Sequence of chain 1.D:
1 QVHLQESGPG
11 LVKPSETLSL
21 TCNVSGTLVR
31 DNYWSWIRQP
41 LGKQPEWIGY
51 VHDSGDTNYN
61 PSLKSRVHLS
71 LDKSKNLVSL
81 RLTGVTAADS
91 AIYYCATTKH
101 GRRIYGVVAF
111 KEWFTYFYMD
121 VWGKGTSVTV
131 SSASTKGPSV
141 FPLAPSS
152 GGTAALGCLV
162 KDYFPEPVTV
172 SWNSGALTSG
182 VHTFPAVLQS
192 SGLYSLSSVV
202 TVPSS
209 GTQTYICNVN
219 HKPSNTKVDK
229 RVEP

The protein below binds the small molecule below.
Small molecule (SMILES): OC[C@H]1O[C@H](O[C@@H]2CO[C@H](CO)[C@@H](O)[C@@H]2O)[C@@H](O)[C@@H](O)[C@@H]1O

Binding-site contacts:
Ligand atom C3 contacts residue TYR116 of chain 1.D at 4.4 Å (hydrophobic).
Ligand atom C4 contacts residue ASN42 of chain 1.C at 3.3 Å.
Ligand atom C2 contacts residue ARG103 of chain 1.D at 3.9 Å.
Ligand atom O3 contacts residue ARG102 of chain 1.D at 3.4 Å (salt-bridge).
Ligand atom O5 contacts residue ASN42 of chain 1.C at 4.3 Å.
Ligand atom O2 contacts residue ARG103 of chain 1.D at 3.4 Å (salt-bridge).
Ligand atom O3 contacts residue ASN42 of chain 1.C at 2.7 Å (h-bond).
Ligand atom O6 contacts residue MAN7 of chain 1.Q at 3.9 Å.
Ligand atom O5 contacts residue MAN7 of chain 1.Q at 2.9 Å (h-bond).
Ligand atom C1 contacts residue ILE104 of chain 1.D at 4.0 Å (hydrophobic).
Ligand atom C2 contacts residue ARG102 of chain 1.D at 3.9 Å.
Ligand atom O5 contacts residue ILE104 of chain 1.D at 4.5 Å.
Ligand atom C2 contacts residue ILE104 of chain 1.D at 3.6 Å (hydrophobic).
Ligand atom C2 contacts residue ASN42 of chain 1.C at 3.3 Å.
Ligand atom O5 contacts residue BMA3 of chain 1.Q at 4.2 Å.
Ligand atom C3 contacts residue ASN42 of chain 1.C at 3.2 Å.
Ligand atom C6 contacts residue MAN7 of chain 1.Q at 3.7 Å.
Ligand atom C1 contacts residue MAN5 of chain 1.Q at 4.5 Å.
Ligand atom C3 contacts residue ILE104 of chain 1.D at 3.4 Å (hydrophobic).
Ligand atom C5 contacts residue ASN42 of chain 1.C at 4.4 Å.
Ligand atom C1 contacts residue MAN7 of chain 1.Q at 3.2 Å.
Ligand atom O4 contacts residue ASN42 of chain 1.C at 4.1 Å.
Ligand atom O4 contacts residue ILE104 of chain 1.D at 4.3 Å.
Ligand atom C3 contacts residue ARG102 of chain 1.D at 4.3 Å.
Ligand atom O2 contacts residue ARG102 of chain 1.D at 4.4 Å.
Ligand atom C1 contacts residue ASN42 of chain 1.C at 4.5 Å.
Ligand atom C4 contacts residue ASP45 of chain 1.C at 4.2 Å.
Ligand atom C1 contacts residue BMA3 of chain 1.Q at 4.3 Å.
Ligand atom O4 contacts residue ASP45 of chain 1.C at 4.3 Å.
Ligand atom O2 contacts residue ASN42 of chain 1.C at 2.4 Å (h-bond).
Ligand atom C5 contacts residue MAN7 of chain 1.Q at 3.7 Å.
Ligand atom O3 contacts residue TYR116 of chain 1.D at 3.1 Å (h-bond).
Ligand atom O3 contacts residue ILE104 of chain 1.D at 3.1 Å.
Ligand atom O3 contacts residue ASP45 of chain 1.C at 4.3 Å.

Sequence of chain 1.C:
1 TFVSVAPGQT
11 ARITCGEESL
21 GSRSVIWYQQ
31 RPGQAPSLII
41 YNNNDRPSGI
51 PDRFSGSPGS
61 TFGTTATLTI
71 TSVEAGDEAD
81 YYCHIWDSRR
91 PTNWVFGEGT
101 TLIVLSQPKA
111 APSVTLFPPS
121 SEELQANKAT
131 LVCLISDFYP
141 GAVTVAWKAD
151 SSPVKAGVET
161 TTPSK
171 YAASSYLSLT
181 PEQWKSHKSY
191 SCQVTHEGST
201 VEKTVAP